This small molecule binds to this protein.
Small molecule (SMILES): CC(=O)N[C@H]1[C@H](O[C@H]2[C@H](O)[C@@H](NC(C)=O)CO[C@@H]2CO)O[C@H](CO)[C@@H](O[C@@H]2O[C@H](CO)[C@@H](O)[C@H](O)[C@@H]2O)[C@@H]1O

Sequence of chain 2.A:
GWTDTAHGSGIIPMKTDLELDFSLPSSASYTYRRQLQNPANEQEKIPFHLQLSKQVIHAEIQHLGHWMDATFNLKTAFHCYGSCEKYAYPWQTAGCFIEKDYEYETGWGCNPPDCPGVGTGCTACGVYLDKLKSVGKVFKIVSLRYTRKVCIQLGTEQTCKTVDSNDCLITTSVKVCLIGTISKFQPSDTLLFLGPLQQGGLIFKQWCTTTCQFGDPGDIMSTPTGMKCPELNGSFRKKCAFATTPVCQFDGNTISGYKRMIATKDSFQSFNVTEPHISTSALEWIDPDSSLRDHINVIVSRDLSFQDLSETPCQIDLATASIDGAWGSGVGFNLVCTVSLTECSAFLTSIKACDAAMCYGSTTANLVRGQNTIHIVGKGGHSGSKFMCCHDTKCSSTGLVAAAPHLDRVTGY

Binding-site contacts:
Ligand atom C5 contacts residue ASN279 of chain 2.A at 3.7 Å.
Ligand atom C1 contacts residue VAL384 of chain 1.A at 4.1 Å (hydrophobic).
Ligand atom C2 contacts residue GLN206 of chain 2.A at 3.9 Å.
Ligand atom O6 contacts residue GLY208 of chain 2.A at 3.5 Å (h-bond).
Ligand atom O7 contacts residue HIS382 of chain 1.A at 3.1 Å.
Ligand atom C7 contacts residue HIS382 of chain 1.A at 4.1 Å.
Ligand atom O3 contacts residue LYS272 of chain 2.A at 3.8 Å.
Ligand atom O5 contacts residue ASN279 of chain 2.A at 2.4 Å (h-bond).
Ligand atom C8 contacts residue LEU209 of chain 2.A at 3.5 Å (hydrophobic).
Ligand atom N2 contacts residue ASN279 of chain 2.A at 2.7 Å (h-bond).
Ligand atom O7 contacts residue LEU209 of chain 2.A at 3.9 Å.
Ligand atom O6 contacts residue GLN206 of chain 2.A at 2.7 Å (h-bond).
Ligand atom O7 contacts residue ASN341 of chain 1.A at 3.9 Å.
Ligand atom O5 contacts residue GLY207 of chain 2.A at 3.5 Å.
Ligand atom C7 contacts residue ASN279 of chain 2.A at 3.2 Å.
Ligand atom O3 contacts residue ASN341 of chain 1.A at 2.7 Å (h-bond).
Ligand atom C7 contacts residue ASN341 of chain 1.A at 3.8 Å.
Ligand atom O5 contacts residue GLN206 of chain 2.A at 2.9 Å (h-bond).
Ligand atom N2 contacts residue ASN341 of chain 1.A at 3.2 Å (h-bond).
Ligand atom O7 contacts residue ASN279 of chain 2.A at 4.1 Å.
Ligand atom C8 contacts residue LEU201 of chain 2.A at 3.3 Å (hydrophobic).
Ligand atom C4 contacts residue GLN206 of chain 2.A at 3.4 Å.
Ligand atom C8 contacts residue ASN279 of chain 2.A at 3.4 Å.
Ligand atom C4 contacts residue ASN279 of chain 2.A at 4.0 Å.
Ligand atom C2 contacts residue ASN341 of chain 1.A at 3.8 Å.
Ligand atom C3 contacts residue ASN279 of chain 2.A at 3.7 Å.
Ligand atom C1 contacts residue GLN206 of chain 2.A at 3.7 Å.
Ligand atom N2 contacts residue VAL384 of chain 1.A at 3.7 Å.
Ligand atom C6 contacts residue GLY208 of chain 2.A at 4.0 Å.
Ligand atom C7 contacts residue LEU201 of chain 2.A at 4.0 Å (hydrophobic).
Ligand atom O7 contacts residue VAL338 of chain 1.A at 3.7 Å.
Ligand atom C6 contacts residue SER277 of chain 2.A at 3.9 Å.
Ligand atom C2 contacts residue ASN279 of chain 2.A at 2.3 Å.
Ligand atom C5 contacts residue GLN206 of chain 2.A at 3.5 Å.
Ligand atom O5 contacts residue PHE278 of chain 2.A at 3.5 Å (h-bond).
Ligand atom C3 contacts residue ASN341 of chain 1.A at 3.3 Å.
Ligand atom O2 contacts residue LYS272 of chain 2.A at 3.3 Å (salt-bridge).
Ligand atom C6 contacts residue GLN206 of chain 2.A at 3.6 Å.
Ligand atom O6 contacts residue GLY207 of chain 2.A at 3.2 Å.
Ligand atom C1 contacts residue ASN279 of chain 2.A at 1.5 Å.

Sequence of chain 1.A:
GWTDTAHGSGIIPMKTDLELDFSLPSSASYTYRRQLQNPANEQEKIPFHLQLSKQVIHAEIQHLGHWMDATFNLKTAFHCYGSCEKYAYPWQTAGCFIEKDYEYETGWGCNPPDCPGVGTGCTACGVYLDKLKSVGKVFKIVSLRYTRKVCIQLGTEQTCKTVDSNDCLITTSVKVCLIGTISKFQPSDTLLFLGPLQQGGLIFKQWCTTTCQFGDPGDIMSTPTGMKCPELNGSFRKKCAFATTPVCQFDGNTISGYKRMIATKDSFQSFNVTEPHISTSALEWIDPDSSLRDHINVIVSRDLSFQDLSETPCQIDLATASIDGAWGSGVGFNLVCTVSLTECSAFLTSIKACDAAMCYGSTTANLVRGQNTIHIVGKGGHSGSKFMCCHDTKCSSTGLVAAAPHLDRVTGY